Sequence of chain 1.D:
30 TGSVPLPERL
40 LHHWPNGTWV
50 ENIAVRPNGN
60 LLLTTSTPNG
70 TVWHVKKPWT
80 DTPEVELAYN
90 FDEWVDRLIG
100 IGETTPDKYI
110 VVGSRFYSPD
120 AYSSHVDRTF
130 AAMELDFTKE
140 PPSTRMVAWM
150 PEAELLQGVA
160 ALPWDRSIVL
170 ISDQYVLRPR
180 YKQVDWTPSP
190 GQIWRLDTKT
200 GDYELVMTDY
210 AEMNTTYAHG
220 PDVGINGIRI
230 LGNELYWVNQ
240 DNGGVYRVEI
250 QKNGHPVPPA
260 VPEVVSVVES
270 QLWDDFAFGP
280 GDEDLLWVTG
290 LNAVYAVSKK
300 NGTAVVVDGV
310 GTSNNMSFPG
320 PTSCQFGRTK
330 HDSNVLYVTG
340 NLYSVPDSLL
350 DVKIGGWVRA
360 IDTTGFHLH

Binding-site contacts:
Ligand atom C6 contacts residue SER188 of chain 1.D at 4.3 Å.
Ligand atom C7 contacts residue ASN213 of chain 1.D at 3.6 Å.
Ligand atom N2 contacts residue ASN213 of chain 1.D at 3.1 Å (h-bond).
Ligand atom C3 contacts residue ASN213 of chain 1.D at 3.8 Å.
Ligand atom C6 contacts residue PRO187 of chain 1.D at 3.7 Å (hydrophobic).
Ligand atom C1 contacts residue ASN213 of chain 1.D at 1.4 Å.
Ligand atom O5 contacts residue PRO189 of chain 1.D at 4.0 Å.
Ligand atom C1 contacts residue TYR209 of chain 1.D at 4.3 Å (hydrophobic).
Ligand atom C6 contacts residue ASN213 of chain 1.D at 4.5 Å.
Ligand atom C7 contacts residue TYR209 of chain 1.D at 4.0 Å (hydrophobic).
Ligand atom N2 contacts residue ALA210 of chain 1.D at 4.0 Å.
Ligand atom C7 contacts residue ALA210 of chain 1.D at 3.5 Å (hydrophobic).
Ligand atom O3 contacts residue MAN1 of chain 1.RA at 3.1 Å.
Ligand atom O7 contacts residue PRO189 of chain 1.D at 4.0 Å.
Ligand atom C2 contacts residue ASN213 of chain 1.D at 2.5 Å.
Ligand atom C6 contacts residue PRO189 of chain 1.D at 4.0 Å (hydrophobic).
Ligand atom C4 contacts residue ASN213 of chain 1.D at 4.1 Å.
Ligand atom C3 contacts residue MAN1 of chain 1.RA at 4.4 Å.
Ligand atom C3 contacts residue ASP208 of chain 1.D at 3.3 Å.
Ligand atom O5 contacts residue ASN213 of chain 1.D at 2.1 Å (h-bond).
Ligand atom O6 contacts residue PRO187 of chain 1.D at 3.8 Å.
Ligand atom C7 contacts residue ASP208 of chain 1.D at 3.7 Å.
Ligand atom C1 contacts residue ASP208 of chain 1.D at 4.3 Å.
Ligand atom C1 contacts residue PRO189 of chain 1.D at 4.4 Å (hydrophobic).
Ligand atom N2 contacts residue TYR209 of chain 1.D at 4.0 Å.
Ligand atom N2 contacts residue ASP208 of chain 1.D at 2.8 Å (salt-bridge).
Ligand atom C8 contacts residue ALA210 of chain 1.D at 3.7 Å (hydrophobic).
Ligand atom C5 contacts residue ASN213 of chain 1.D at 3.5 Å.
Ligand atom O3 contacts residue ASP208 of chain 1.D at 3.5 Å (salt-bridge).
Ligand atom C5 contacts residue PRO189 of chain 1.D at 3.8 Å (hydrophobic).
Ligand atom O7 contacts residue ALA210 of chain 1.D at 3.2 Å (h-bond).
Ligand atom O7 contacts residue ASP208 of chain 1.D at 3.8 Å.
Ligand atom C8 contacts residue ASN213 of chain 1.D at 3.5 Å.
Ligand atom C2 contacts residue ASP208 of chain 1.D at 3.6 Å.
Ligand atom O7 contacts residue TYR209 of chain 1.D at 3.9 Å.

The protein below binds the small molecule below.
Small molecule (SMILES): CC(=O)N[C@H]1[C@H](O[C@H]2[C@H](O)[C@@H](NC(C)=O)CO[C@@H]2CO)O[C@H](CO)[C@@H](O)[C@@H]1O